Sequence of chain 1.K:
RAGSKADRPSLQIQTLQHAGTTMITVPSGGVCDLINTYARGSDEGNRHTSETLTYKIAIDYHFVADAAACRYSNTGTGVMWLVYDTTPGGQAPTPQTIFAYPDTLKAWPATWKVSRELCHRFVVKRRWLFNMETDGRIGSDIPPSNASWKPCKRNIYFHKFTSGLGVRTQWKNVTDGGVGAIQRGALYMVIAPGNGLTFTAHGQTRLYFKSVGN

Sequence of chain 1.I:
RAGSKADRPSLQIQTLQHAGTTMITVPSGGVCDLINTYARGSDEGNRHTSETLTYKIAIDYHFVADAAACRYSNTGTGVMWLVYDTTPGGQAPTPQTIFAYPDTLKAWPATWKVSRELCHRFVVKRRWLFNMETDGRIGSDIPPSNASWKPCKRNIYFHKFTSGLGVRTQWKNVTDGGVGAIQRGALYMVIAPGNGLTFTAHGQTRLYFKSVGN

Binding-site contacts:
Ligand atom P contacts residue ARG235 of chain 1.I at 3.8 Å.
Ligand atom P contacts residue TYR237 of chain 1.I at 4.0 Å.
Ligand atom N1 contacts residue PHE190 of chain 1.I at 3.8 Å.
Ligand atom OP1 contacts residue ARG155 of chain 1.K at 3.8 Å.
Ligand atom OP2 contacts residue SER39 of chain 1.I at 3.6 Å (h-bond).
Ligand atom O3' contacts residue VAL153 of chain 1.K at 3.7 Å.
Ligand atom OP1 contacts residue VAL153 of chain 1.K at 3.5 Å.
Ligand atom OP2 contacts residue ARG235 of chain 1.I at 3.0 Å (salt-bridge).
Ligand atom OP2 contacts residue HIS149 of chain 1.K at 3.8 Å.
Ligand atom N3 contacts residue LYS34 of chain 1.K at 3.8 Å.
Ligand atom O3' contacts residue TYR237 of chain 1.I at 3.8 Å.
Ligand atom N4 contacts residue LYS85 of chain 1.I at 3.0 Å (salt-bridge).
Ligand atom C4 contacts residue PHE190 of chain 1.I at 3.7 Å (hydrophobic).
Ligand atom C6 contacts residue PHE190 of chain 1.I at 3.4 Å (hydrophobic).
Ligand atom O3' contacts residue LYS34 of chain 1.K at 3.6 Å.
Ligand atom C5 contacts residue PHE190 of chain 1.I at 3.5 Å (hydrophobic).
Ligand atom C2 contacts residue TYR237 of chain 1.I at 3.9 Å (hydrophobic).
Ligand atom C2' contacts residue ILE42 of chain 1.I at 4.0 Å (hydrophobic).
Ligand atom O2 contacts residue TYR237 of chain 1.I at 3.4 Å.
Ligand atom OP2 contacts residue TYR237 of chain 1.I at 2.9 Å (h-bond).
Ligand atom OP2 contacts residue ILE42 of chain 1.I at 3.8 Å.
Ligand atom O5' contacts residue LYS142 of chain 1.K at 3.7 Å.
Ligand atom OP1 contacts residue ARG156 of chain 1.K at 3.7 Å.
Ligand atom P contacts residue LYS142 of chain 1.K at 3.6 Å.
Ligand atom N3 contacts residue TYR237 of chain 1.I at 3.9 Å.
Ligand atom C5' contacts residue ARG145 of chain 1.K at 3.7 Å.
Ligand atom OP1 contacts residue HIS149 of chain 1.K at 3.1 Å.
Ligand atom C8 contacts residue PHE190 of chain 1.I at 4.0 Å (hydrophobic).
Ligand atom N7 contacts residue PHE190 of chain 1.I at 3.9 Å.
Ligand atom O3' contacts residue SER39 of chain 1.I at 3.4 Å (h-bond).
Ligand atom O4' contacts residue ARG155 of chain 1.K at 3.8 Å.
Ligand atom C4' contacts residue ARG155 of chain 1.K at 3.6 Å.
Ligand atom OP1 contacts residue ARG145 of chain 1.K at 2.6 Å (salt-bridge).
Ligand atom OP2 contacts residue LYS142 of chain 1.K at 3.4 Å (salt-bridge).
Ligand atom OP1 contacts residue LYS142 of chain 1.K at 3.4 Å (salt-bridge).
Ligand atom C2' contacts residue LYS34 of chain 1.K at 3.4 Å.
Ligand atom C5' contacts residue ILE42 of chain 1.I at 3.9 Å (hydrophobic).
Ligand atom C3' contacts residue ARG145 of chain 1.K at 4.0 Å.
Ligand atom OP1 contacts residue ARG235 of chain 1.I at 3.5 Å (salt-bridge).
Ligand atom N6 contacts residue PHE190 of chain 1.I at 3.6 Å.

This protein binds this small molecule.
Small molecule (SMILES): N=C(CNCN[C@H]1C[C@H](O)[C@@H](CO[P](=O)(O)O[C@H]2C[C@H](n3ccc(N)nc3=O)O[C@@H]2CO[P](=O)(O)O[C@H]2C[C@H](n3ccc(N)nc3=O)O[C@@H]2CO[P](=O)(O)O[C@H]2C[C@H](n3ccc(N)nc3=O)O[C@@H]2CO[P](=O)(O)O[C@H]2C[C@H](n3ccc(N)nc3=O)O[C@@H]2CO[P](=O)(O)O[C@H]2C[C@H](n3cnc4c(N)ncnc43)O[C@@H]2CO[P](=O)(O)O[C@H]2C[C@H](n3cnc4c(N)ncnc43)O[C@@H]2CO[P](=O)(O)O[C@H]2C[C@H](n3cnc4c(=O)nc(N)[nH]c43)O[C@@H]2CO[P](=O)(O)O[C@H]2C[C@H](n3ccc(N)nc3=O)O[C@@H]2COP(=O)=O)O1)/N=C\N